Binding-site contacts:
Ligand atom O6 contacts residue ASP110 of chain 2.A at 2.8 Å (salt-bridge).
Ligand atom N2 contacts residue ASN103 of chain 2.A at 2.8 Å (h-bond).
Ligand atom O3 contacts residue LYS159 of chain 2.A at 4.3 Å.
Ligand atom C2 contacts residue ASN103 of chain 2.A at 2.4 Å.
Ligand atom C5 contacts residue ASN103 of chain 2.A at 3.7 Å.
Ligand atom C2 contacts residue LYS159 of chain 2.A at 3.9 Å.
Ligand atom O6 contacts residue ARG113 of chain 2.A at 4.0 Å.
Ligand atom C1 contacts residue ASN103 of chain 2.A at 1.4 Å.
Ligand atom O4 contacts residue ASP110 of chain 2.A at 4.0 Å.
Ligand atom C6 contacts residue GLY114 of chain 2.A at 4.0 Å.
Ligand atom C7 contacts residue ASN103 of chain 2.A at 2.9 Å.
Ligand atom C1 contacts residue LYS159 of chain 2.A at 4.2 Å.
Ligand atom N2 contacts residue LYS117 of chain 2.A at 4.2 Å.
Ligand atom C8 contacts residue ASN103 of chain 2.A at 4.2 Å.
Ligand atom C2 contacts residue LYS117 of chain 2.A at 4.3 Å.
Ligand atom C4 contacts residue ASP110 of chain 2.A at 4.5 Å.
Ligand atom C1 contacts residue LYS117 of chain 2.A at 3.2 Å.
Ligand atom O7 contacts residue THR102 of chain 2.A at 4.0 Å.
Ligand atom C4 contacts residue ASN103 of chain 2.A at 4.2 Å.
Ligand atom C7 contacts residue THR102 of chain 2.A at 4.2 Å.
Ligand atom C3 contacts residue LYS159 of chain 2.A at 3.8 Å.
Ligand atom O5 contacts residue ASN103 of chain 2.A at 2.4 Å (h-bond).
Ligand atom O7 contacts residue ASN103 of chain 2.A at 2.6 Å (h-bond).
Ligand atom C3 contacts residue ASN103 of chain 2.A at 3.8 Å.
Ligand atom N2 contacts residue LYS159 of chain 2.A at 3.2 Å (salt-bridge).
Ligand atom C6 contacts residue ARG113 of chain 2.A at 3.9 Å.
Ligand atom C8 contacts residue LYS159 of chain 2.A at 3.6 Å.
Ligand atom C6 contacts residue ASN103 of chain 2.A at 4.3 Å.
Ligand atom C6 contacts residue ASP110 of chain 2.A at 3.8 Å.
Ligand atom C8 contacts residue THR102 of chain 2.A at 3.8 Å.
Ligand atom O5 contacts residue LYS117 of chain 2.A at 4.1 Å.
Ligand atom C7 contacts residue LYS117 of chain 2.A at 4.5 Å.
Ligand atom C7 contacts residue LYS159 of chain 2.A at 4.1 Å.

Sequence of chain 2.A:
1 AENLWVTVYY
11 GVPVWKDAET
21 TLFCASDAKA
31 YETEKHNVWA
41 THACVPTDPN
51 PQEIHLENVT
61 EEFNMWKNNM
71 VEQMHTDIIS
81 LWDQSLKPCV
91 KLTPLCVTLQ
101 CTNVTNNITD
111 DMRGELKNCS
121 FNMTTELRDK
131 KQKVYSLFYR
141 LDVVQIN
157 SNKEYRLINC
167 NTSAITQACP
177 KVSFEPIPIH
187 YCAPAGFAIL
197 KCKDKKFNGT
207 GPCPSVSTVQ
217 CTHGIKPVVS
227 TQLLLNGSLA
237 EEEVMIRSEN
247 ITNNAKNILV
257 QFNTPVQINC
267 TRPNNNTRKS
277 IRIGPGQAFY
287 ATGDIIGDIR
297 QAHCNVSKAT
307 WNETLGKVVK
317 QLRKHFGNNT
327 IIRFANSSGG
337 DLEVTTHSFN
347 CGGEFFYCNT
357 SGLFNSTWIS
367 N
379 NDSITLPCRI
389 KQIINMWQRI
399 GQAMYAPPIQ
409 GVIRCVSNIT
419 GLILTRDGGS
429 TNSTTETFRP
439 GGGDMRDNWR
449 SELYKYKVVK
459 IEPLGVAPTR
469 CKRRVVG

The protein below binds the small molecule below.
Small molecule (SMILES): CC(=O)N[C@@H]1[C@@H](O)[C@H](O)[C@@H](CO)O[C@H]1O